The protein below binds the small molecule below.
Small molecule (SMILES): CC(=O)N1CCN(c2ccc(OC[C@H]3CO[C@](Cn4ccnc4)(c4ccc(Cl)cc4Cl)O3)cc2)CC1

Sequence of chain 1.A:
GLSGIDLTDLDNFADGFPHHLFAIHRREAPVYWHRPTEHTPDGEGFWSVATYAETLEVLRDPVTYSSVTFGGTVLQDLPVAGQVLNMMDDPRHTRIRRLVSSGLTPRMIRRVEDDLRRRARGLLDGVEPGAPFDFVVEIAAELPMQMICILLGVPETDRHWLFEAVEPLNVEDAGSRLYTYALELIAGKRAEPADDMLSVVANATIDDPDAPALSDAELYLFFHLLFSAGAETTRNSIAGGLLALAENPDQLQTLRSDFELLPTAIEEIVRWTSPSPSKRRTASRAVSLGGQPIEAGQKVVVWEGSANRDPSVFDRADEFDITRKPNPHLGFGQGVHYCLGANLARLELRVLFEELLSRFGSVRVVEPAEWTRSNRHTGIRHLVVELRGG

Binding-site contacts:
Ligand atom C10 contacts residue ASN96 of chain 1.A at 3.8 Å.
Ligand atom C3 contacts residue ALA253 of chain 1.A at 3.7 Å (hydrophobic).
Ligand atom C26 contacts residue THR13 of chain 1.A at 3.6 Å.
Ligand atom O4 contacts residue ASN399 of chain 1.A at 3.7 Å.
Ligand atom C11 contacts residue ASN96 of chain 1.A at 3.6 Å.
Ligand atom C3 contacts residue GLY254 of chain 1.A at 3.9 Å.
Ligand atom C4 contacts residue ALA253 of chain 1.A at 3.9 Å (hydrophobic).
Ligand atom C17 contacts residue ARG304 of chain 1.A at 3.8 Å.
Ligand atom C2 contacts residue GLY254 of chain 1.A at 4.0 Å.
Ligand atom C25 contacts residue ASN399 of chain 1.A at 3.9 Å.
Ligand atom N3 contacts residue ARG400 of chain 1.A at 3.8 Å.
Ligand atom CL1 contacts residue VAL94 of chain 1.A at 3.6 Å.
Ligand atom C24 contacts residue SER302 of chain 1.A at 3.2 Å.
Ligand atom C26 contacts residue PRO46 of chain 1.A at 3.6 Å (hydrophobic).
Ligand atom C23 contacts residue SER302 of chain 1.A at 3.9 Å.
Ligand atom N4 contacts residue ASN399 of chain 1.A at 3.9 Å.
Ligand atom O4 contacts residue TRP327 of chain 1.A at 3.8 Å.
Ligand atom CL1 contacts residue PHE246 of chain 1.A at 3.6 Å.
Ligand atom C6 contacts residue ASN96 of chain 1.A at 3.7 Å.
Ligand atom C19 contacts residue SER302 of chain 1.A at 3.4 Å.
Ligand atom C12 contacts residue ASN96 of chain 1.A at 3.8 Å.
Ligand atom C1 contacts residue HEM1 of chain 1.B at 3.0 Å.
Ligand atom C14 contacts residue LYS303 of chain 1.A at 3.8 Å.
Ligand atom C21 contacts residue ARG304 of chain 1.A at 4.0 Å.
Ligand atom N3 contacts residue ARG304 of chain 1.A at 4.0 Å.
Ligand atom C20 contacts residue SER302 of chain 1.A at 3.4 Å.
Ligand atom C7 contacts residue ASN96 of chain 1.A at 3.2 Å.
Ligand atom C13 contacts residue HEM1 of chain 1.B at 3.8 Å.
Ligand atom N2 contacts residue HEM1 of chain 1.B at 2.0 Å.
Ligand atom C17 contacts residue ARG400 of chain 1.A at 3.5 Å.
Ligand atom C16 contacts residue ARG400 of chain 1.A at 3.8 Å.
Ligand atom C21 contacts residue ARG400 of chain 1.A at 3.9 Å.
Ligand atom C2 contacts residue HEM1 of chain 1.B at 3.0 Å.
Ligand atom C18 contacts residue ARG304 of chain 1.A at 3.9 Å.
Ligand atom C23 contacts residue ASN399 of chain 1.A at 3.2 Å.
Ligand atom CL2 contacts residue ALA253 of chain 1.A at 3.6 Å.
Ligand atom C18 contacts residue ARG400 of chain 1.A at 3.5 Å.
Ligand atom C12 contacts residue HEM1 of chain 1.B at 3.4 Å.
Ligand atom C19 contacts residue ARG400 of chain 1.A at 3.8 Å.
Ligand atom O4 contacts residue PHE51 of chain 1.A at 3.9 Å.